This small molecule binds to this protein.
Small molecule (SMILES): OC[C@H]1O[C@H](O[C@H]2[C@H](O)[C@@H](O)[C@@H](O[C@H]3[C@H](O)[C@@H](O)[C@@H](O[C@H]4[C@H](O)[C@@H](O)[C@@H](O)O[C@@H]4CO)O[C@@H]3CO)O[C@@H]2CO)[C@H](O)[C@@H](O)[C@@H]1O

Binding-site contacts:
Ligand atom O4 contacts residue PRO175 of chain 1.B at 3.6 Å.
Ligand atom O2 contacts residue LYS159 of chain 1.B at 2.9 Å.
Ligand atom O4 contacts residue TYR176 of chain 1.B at 3.8 Å.
Ligand atom O3 contacts residue ILE179 of chain 1.B at 3.6 Å.
Ligand atom O3 contacts residue LEU173 of chain 1.B at 3.1 Å (h-bond).
Ligand atom O3 contacts residue ASP180 of chain 1.B at 2.9 Å (salt-bridge).
Ligand atom C3 contacts residue THR184 of chain 1.B at 3.6 Å.
Ligand atom O3 contacts residue ASP178 of chain 1.B at 3.2 Å (salt-bridge).
Ligand atom O6 contacts residue HIS183 of chain 1.B at 4.0 Å.
Ligand atom C3 contacts residue LYS159 of chain 1.B at 3.8 Å.
Ligand atom O4 contacts residue PRO177 of chain 1.B at 4.2 Å.
Ligand atom C4 contacts residue LYS159 of chain 1.B at 4.1 Å.
Ligand atom C6 contacts residue TYR187 of chain 1.B at 4.0 Å (hydrophobic).
Ligand atom C4 contacts residue LEU173 of chain 1.B at 4.2 Å (hydrophobic).
Ligand atom C4 contacts residue HIS183 of chain 1.B at 4.1 Å.
Ligand atom O2 contacts residue ASP180 of chain 1.B at 3.3 Å (salt-bridge).
Ligand atom C2 contacts residue HIS183 of chain 1.B at 3.8 Å.
Ligand atom O2 contacts residue THR184 of chain 1.B at 3.2 Å (h-bond).
Ligand atom O4 contacts residue LEU173 of chain 1.B at 3.3 Å (h-bond).
Ligand atom C2 contacts residue THR184 of chain 1.B at 3.7 Å.
Ligand atom O3 contacts residue PRO177 of chain 1.B at 3.4 Å.
Ligand atom C3 contacts residue TYR176 of chain 1.B at 4.1 Å (hydrophobic).
Ligand atom C4 contacts residue TYR187 of chain 1.B at 4.2 Å (hydrophobic).
Ligand atom O3 contacts residue THR184 of chain 1.B at 2.5 Å (h-bond).
Ligand atom O3 contacts residue HIS183 of chain 1.B at 4.3 Å.
Ligand atom O3 contacts residue LYS159 of chain 1.B at 2.6 Å (salt-bridge).
Ligand atom C3 contacts residue PRO177 of chain 1.B at 3.7 Å (hydrophobic).
Ligand atom O5 contacts residue TYR176 of chain 1.B at 3.4 Å.
Ligand atom C5 contacts residue TYR176 of chain 1.B at 3.9 Å (hydrophobic).
Ligand atom C1 contacts residue HIS183 of chain 1.B at 3.5 Å.
Ligand atom O2 contacts residue HIS183 of chain 1.B at 3.5 Å.
Ligand atom C6 contacts residue HIS183 of chain 1.B at 4.0 Å.
Ligand atom C3 contacts residue ILE179 of chain 1.B at 4.3 Å (hydrophobic).
Ligand atom O2 contacts residue ASP178 of chain 1.B at 4.0 Å.
Ligand atom O2 contacts residue ILE179 of chain 1.B at 3.7 Å.
Ligand atom C3 contacts residue ASP180 of chain 1.B at 4.1 Å.
Ligand atom C2 contacts residue LYS159 of chain 1.B at 4.2 Å.
Ligand atom C3 contacts residue LEU173 of chain 1.B at 3.8 Å (hydrophobic).
Ligand atom O5 contacts residue HIS183 of chain 1.B at 4.1 Å.
Ligand atom C3 contacts residue ASP178 of chain 1.B at 3.6 Å.

Sequence of chain 1.B:
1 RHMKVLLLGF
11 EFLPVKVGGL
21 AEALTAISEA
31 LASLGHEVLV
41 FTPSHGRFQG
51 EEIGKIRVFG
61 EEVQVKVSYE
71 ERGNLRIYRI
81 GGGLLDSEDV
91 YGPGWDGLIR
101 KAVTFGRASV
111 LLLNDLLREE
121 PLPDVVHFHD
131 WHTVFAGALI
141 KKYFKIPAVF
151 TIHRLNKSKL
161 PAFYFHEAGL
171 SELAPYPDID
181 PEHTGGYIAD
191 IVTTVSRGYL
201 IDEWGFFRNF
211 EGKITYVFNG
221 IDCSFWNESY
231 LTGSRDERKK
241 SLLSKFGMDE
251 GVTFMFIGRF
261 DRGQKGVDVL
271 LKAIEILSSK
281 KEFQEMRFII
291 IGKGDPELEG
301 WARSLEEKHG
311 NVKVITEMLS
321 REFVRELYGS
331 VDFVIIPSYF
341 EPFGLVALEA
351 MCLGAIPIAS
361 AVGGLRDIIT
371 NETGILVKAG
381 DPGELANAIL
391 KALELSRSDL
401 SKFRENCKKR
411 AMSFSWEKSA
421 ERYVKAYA